Binding-site contacts:
Ligand atom C6 contacts residue ARG556 of chain 1.B at 3.9 Å.
Ligand atom O3 contacts residue GLU527 of chain 1.B at 4.2 Å.
Ligand atom O4 contacts residue TYR554 of chain 1.B at 4.1 Å.
Ligand atom O5 contacts residue LYS427 of chain 1.C at 3.7 Å.
Ligand atom C4 contacts residue ARG556 of chain 1.B at 4.2 Å.
Ligand atom C7 contacts residue LYS516 of chain 1.B at 4.2 Å.
Ligand atom C8 contacts residue LYS601 of chain 1.C at 3.6 Å.
Ligand atom C1 contacts residue ASN424 of chain 1.C at 1.5 Å.
Ligand atom O6 contacts residue TYR554 of chain 1.B at 4.2 Å.
Ligand atom C5 contacts residue THR426 of chain 1.C at 3.8 Å.
Ligand atom O4 contacts residue LEU520 of chain 1.B at 3.6 Å.
Ligand atom O6 contacts residue VAL569 of chain 1.B at 4.2 Å.
Ligand atom C5 contacts residue ASN424 of chain 1.C at 3.7 Å.
Ligand atom O5 contacts residue THR426 of chain 1.C at 4.0 Å.
Ligand atom O3 contacts residue ASP524 of chain 1.B at 3.3 Å (salt-bridge).
Ligand atom C3 contacts residue ASP524 of chain 1.B at 3.6 Å.
Ligand atom C6 contacts residue TRP567 of chain 1.B at 3.7 Å (hydrophobic).
Ligand atom O4 contacts residue ARG556 of chain 1.B at 2.9 Å (salt-bridge).
Ligand atom O4 contacts residue LYS516 of chain 1.B at 4.1 Å.
Ligand atom O7 contacts residue ASN424 of chain 1.C at 3.9 Å.
Ligand atom C6 contacts residue LEU520 of chain 1.B at 4.2 Å (hydrophobic).
Ligand atom C6 contacts residue THR426 of chain 1.C at 4.0 Å.
Ligand atom C5 contacts residue TYR554 of chain 1.B at 4.0 Å (hydrophobic).
Ligand atom C3 contacts residue ASN424 of chain 1.C at 3.8 Å.
Ligand atom O7 contacts residue LYS601 of chain 1.C at 3.7 Å.
Ligand atom N2 contacts residue ASN424 of chain 1.C at 2.9 Å (h-bond).
Ligand atom O6 contacts residue LYS427 of chain 1.C at 3.6 Å.
Ligand atom C1 contacts residue THR426 of chain 1.C at 4.2 Å.
Ligand atom C7 contacts residue ASN424 of chain 1.C at 3.6 Å.
Ligand atom O7 contacts residue LYS516 of chain 1.B at 3.0 Å (salt-bridge).
Ligand atom C8 contacts residue SER430 of chain 1.C at 4.2 Å.
Ligand atom C6 contacts residue LYS427 of chain 1.C at 4.2 Å.
Ligand atom O6 contacts residue ARG556 of chain 1.B at 3.1 Å (salt-bridge).
Ligand atom O4 contacts residue TRP567 of chain 1.B at 3.1 Å.
Ligand atom O5 contacts residue ASN424 of chain 1.C at 2.4 Å (h-bond).
Ligand atom C7 contacts residue LYS601 of chain 1.C at 4.2 Å.
Ligand atom C2 contacts residue ASN424 of chain 1.C at 2.5 Å.
Ligand atom C6 contacts residue TYR554 of chain 1.B at 3.8 Å (hydrophobic).
Ligand atom C4 contacts residue TRP567 of chain 1.B at 3.5 Å (hydrophobic).
Ligand atom O4 contacts residue ASP524 of chain 1.B at 3.2 Å (salt-bridge).

Sequence of chain 1.B:
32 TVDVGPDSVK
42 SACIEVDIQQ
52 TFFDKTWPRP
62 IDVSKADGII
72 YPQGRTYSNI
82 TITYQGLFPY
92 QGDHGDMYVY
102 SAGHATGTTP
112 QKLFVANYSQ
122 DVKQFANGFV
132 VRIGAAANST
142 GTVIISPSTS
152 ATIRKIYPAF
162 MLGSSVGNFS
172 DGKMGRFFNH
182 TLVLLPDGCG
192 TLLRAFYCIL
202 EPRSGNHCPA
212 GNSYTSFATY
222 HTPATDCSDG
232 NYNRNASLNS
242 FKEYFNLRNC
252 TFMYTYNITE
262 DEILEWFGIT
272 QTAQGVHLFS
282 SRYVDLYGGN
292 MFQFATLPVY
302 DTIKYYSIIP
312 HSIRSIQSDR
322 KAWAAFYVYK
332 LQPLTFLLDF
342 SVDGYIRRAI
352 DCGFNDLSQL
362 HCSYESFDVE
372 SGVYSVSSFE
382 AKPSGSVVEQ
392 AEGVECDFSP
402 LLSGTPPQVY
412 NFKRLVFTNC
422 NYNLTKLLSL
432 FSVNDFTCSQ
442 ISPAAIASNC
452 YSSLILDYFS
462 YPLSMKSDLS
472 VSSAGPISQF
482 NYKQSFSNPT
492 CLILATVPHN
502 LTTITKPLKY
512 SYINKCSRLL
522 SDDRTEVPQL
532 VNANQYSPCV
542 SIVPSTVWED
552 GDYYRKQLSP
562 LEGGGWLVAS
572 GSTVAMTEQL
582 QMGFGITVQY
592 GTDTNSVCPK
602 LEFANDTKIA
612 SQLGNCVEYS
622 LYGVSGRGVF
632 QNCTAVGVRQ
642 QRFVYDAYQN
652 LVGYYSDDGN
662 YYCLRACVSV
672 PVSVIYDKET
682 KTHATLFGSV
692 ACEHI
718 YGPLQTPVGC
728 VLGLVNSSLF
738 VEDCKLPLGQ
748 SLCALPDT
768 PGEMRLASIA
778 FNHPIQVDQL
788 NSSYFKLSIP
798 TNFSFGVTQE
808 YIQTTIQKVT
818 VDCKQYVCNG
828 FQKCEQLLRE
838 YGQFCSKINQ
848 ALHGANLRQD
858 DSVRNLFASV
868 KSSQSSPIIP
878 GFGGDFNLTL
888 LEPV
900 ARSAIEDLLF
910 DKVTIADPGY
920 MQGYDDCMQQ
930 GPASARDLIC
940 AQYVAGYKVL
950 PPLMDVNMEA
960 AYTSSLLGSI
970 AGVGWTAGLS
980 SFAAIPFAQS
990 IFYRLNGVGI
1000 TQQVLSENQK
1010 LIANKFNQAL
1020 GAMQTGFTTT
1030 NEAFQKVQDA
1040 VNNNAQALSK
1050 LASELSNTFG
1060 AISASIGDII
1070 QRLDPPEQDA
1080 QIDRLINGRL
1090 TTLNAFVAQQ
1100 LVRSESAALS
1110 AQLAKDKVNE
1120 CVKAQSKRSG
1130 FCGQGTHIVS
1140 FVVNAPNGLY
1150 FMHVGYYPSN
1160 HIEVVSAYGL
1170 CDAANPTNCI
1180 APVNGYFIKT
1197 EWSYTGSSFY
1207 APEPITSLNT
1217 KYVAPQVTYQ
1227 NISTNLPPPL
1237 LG

Sequence of chain 1.C:
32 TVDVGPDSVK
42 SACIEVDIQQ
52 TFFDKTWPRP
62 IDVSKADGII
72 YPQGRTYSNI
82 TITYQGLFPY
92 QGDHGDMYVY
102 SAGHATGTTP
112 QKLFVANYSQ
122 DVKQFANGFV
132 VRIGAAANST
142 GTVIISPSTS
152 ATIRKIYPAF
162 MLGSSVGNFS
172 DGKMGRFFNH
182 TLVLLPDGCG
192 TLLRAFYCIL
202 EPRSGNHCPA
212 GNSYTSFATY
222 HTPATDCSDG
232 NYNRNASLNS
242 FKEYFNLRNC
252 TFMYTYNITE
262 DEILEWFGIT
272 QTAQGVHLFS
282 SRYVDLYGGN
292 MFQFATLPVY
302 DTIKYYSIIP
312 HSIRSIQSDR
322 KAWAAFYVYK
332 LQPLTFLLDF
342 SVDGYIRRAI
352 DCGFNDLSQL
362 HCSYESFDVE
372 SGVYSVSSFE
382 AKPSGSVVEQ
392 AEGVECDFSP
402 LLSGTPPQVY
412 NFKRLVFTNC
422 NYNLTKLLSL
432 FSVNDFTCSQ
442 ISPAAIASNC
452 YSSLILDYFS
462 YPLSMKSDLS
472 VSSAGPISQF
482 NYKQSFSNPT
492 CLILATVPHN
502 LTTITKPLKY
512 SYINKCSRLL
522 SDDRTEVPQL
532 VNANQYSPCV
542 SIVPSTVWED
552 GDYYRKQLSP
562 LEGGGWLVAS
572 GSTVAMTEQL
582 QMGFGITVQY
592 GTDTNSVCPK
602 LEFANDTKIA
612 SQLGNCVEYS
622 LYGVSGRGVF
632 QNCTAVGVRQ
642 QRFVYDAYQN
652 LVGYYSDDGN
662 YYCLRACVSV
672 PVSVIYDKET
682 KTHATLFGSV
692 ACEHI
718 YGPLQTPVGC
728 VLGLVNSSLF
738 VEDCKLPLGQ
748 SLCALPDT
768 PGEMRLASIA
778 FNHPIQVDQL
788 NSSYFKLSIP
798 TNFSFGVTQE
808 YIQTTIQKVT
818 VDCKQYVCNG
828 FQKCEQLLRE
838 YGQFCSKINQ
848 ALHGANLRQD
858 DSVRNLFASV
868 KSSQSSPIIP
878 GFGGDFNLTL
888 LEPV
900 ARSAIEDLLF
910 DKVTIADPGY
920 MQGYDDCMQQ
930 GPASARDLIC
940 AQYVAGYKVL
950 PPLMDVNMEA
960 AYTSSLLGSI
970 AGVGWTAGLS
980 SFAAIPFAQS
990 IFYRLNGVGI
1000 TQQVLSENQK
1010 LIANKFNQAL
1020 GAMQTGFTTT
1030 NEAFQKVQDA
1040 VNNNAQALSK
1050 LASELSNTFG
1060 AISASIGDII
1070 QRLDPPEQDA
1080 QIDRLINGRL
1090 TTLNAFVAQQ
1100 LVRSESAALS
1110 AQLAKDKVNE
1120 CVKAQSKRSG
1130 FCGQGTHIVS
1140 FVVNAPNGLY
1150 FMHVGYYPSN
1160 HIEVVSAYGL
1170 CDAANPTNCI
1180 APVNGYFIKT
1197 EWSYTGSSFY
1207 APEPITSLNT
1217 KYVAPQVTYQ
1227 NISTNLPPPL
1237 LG

A protein and the small-molecule ligand that binds it are described below.
Small molecule (SMILES): CC(=O)N[C@H]1[C@H](O[C@H]2[C@H](O)[C@@H](NC(C)=O)CO[C@@H]2CO)O[C@H](CO)[C@@H](O[C@@H]2O[C@H](CO[C@H]3O[C@H](CO)[C@@H](O)[C@H](O)[C@@H]3O[C@H]3O[C@H](CO)[C@@H](O)[C@H](O)[C@@H]3O)[C@@H](O)[C@H](O[C@H]3O[C@H](CO)[C@@H](O)[C@H](O)[C@@H]3O[C@H]3O[C@H](CO)[C@@H](O)[C@H](O)[C@@H]3O)[C@@H]2O)[C@@H]1O